The protein below binds the small molecule below.
Small molecule (SMILES): Nc1nc(=O)c2ncn([C@@H]3O[C@H](CO[P](=O)(O)O[C@H]4[C@@H](O)[C@H](n5cnc6c(=O)nc(N)[nH]c65)O[C@@H]4COP(=O)=O)[C@@H](O)[C@H]3O)c2[nH]1

Sequence of chain 1.A:
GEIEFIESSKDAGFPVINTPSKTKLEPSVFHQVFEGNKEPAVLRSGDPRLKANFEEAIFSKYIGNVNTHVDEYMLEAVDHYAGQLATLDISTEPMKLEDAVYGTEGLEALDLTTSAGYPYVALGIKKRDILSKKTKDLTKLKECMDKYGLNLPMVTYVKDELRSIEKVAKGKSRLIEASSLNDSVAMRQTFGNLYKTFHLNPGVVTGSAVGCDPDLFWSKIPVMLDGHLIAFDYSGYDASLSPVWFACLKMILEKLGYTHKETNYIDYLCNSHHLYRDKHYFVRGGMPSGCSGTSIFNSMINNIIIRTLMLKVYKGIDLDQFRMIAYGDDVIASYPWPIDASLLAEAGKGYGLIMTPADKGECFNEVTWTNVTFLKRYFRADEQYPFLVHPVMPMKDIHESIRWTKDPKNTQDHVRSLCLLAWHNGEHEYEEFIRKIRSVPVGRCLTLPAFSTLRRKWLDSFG

Binding-site contacts:
Ligand atom C1' contacts residue GLY124 of chain 1.A at 4.5 Å.
Ligand atom C2' contacts residue ALA122 of chain 1.A at 4.3 Å (hydrophobic).
Ligand atom C5' contacts residue LEU123 of chain 1.A at 4.1 Å (hydrophobic).
Ligand atom C4' contacts residue LEU123 of chain 1.A at 3.9 Å (hydrophobic).
Ligand atom O2' contacts residue LEU123 of chain 1.A at 4.4 Å.
Ligand atom O4' contacts residue LEU123 of chain 1.A at 4.3 Å.
Ligand atom C4' contacts residue GLY124 of chain 1.A at 4.4 Å.
Ligand atom O2' contacts residue GLY124 of chain 1.A at 3.6 Å.
Ligand atom O2' contacts residue ALA122 of chain 1.A at 3.1 Å (h-bond).
Ligand atom O4' contacts residue GLY124 of chain 1.A at 4.1 Å.